A small-molecule ligand and the protein it binds are described below.
Small molecule (SMILES): CC(=O)N[C@@H]1[C@@H](O)[C@H](O)[C@@H](CO)O[C@H]1O

Binding-site contacts:
Ligand atom C4 contacts residue ASN616 of chain 1.A at 4.2 Å.
Ligand atom C2 contacts residue ASN616 of chain 1.A at 2.5 Å.
Ligand atom C7 contacts residue ASN616 of chain 1.A at 3.4 Å.
Ligand atom O7 contacts residue ASN616 of chain 1.A at 3.6 Å (h-bond).
Ligand atom C1 contacts residue ASN616 of chain 1.A at 1.4 Å.
Ligand atom N2 contacts residue ASN616 of chain 1.A at 2.9 Å (h-bond).
Ligand atom O5 contacts residue ASN616 of chain 1.A at 2.4 Å (h-bond).
Ligand atom C3 contacts residue ASN616 of chain 1.A at 3.8 Å.
Ligand atom C5 contacts residue ASN616 of chain 1.A at 3.7 Å.

Sequence of chain 1.A:
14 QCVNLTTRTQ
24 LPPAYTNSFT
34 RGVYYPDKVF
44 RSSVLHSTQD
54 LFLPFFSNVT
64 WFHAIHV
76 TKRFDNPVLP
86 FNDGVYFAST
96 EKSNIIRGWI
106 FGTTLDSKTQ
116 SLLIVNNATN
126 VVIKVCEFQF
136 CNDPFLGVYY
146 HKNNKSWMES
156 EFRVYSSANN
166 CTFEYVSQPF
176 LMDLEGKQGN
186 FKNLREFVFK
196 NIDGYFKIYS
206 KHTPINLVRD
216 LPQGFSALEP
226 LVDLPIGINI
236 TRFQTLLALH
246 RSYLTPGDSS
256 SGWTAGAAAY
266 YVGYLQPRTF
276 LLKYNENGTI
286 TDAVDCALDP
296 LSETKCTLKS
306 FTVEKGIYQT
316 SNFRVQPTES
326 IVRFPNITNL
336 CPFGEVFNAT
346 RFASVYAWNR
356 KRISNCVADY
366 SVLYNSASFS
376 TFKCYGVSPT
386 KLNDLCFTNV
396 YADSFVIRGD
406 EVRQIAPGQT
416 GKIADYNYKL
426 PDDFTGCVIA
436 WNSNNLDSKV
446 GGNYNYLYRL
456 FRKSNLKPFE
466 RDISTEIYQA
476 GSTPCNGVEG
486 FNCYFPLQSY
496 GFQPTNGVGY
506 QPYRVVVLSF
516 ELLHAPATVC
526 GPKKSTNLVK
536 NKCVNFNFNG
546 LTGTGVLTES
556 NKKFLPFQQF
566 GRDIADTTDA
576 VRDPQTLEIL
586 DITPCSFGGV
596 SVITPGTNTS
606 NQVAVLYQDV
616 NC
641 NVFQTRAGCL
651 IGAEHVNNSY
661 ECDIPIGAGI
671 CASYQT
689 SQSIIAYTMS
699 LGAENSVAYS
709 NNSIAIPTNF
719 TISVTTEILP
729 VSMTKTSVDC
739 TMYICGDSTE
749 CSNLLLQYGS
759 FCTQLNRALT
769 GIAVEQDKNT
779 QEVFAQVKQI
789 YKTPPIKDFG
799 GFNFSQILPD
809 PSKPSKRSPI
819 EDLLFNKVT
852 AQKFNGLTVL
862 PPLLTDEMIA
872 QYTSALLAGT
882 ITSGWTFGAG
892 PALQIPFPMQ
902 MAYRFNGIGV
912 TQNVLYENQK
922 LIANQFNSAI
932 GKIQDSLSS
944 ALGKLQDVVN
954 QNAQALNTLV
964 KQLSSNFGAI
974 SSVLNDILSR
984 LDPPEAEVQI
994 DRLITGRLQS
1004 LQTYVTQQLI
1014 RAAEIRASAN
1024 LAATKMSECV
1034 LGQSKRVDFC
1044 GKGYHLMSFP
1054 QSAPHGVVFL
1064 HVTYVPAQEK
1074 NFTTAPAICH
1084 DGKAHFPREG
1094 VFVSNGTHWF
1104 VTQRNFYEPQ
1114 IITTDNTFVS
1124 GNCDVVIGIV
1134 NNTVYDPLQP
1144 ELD